This protein binds this small molecule.
Small molecule (SMILES): CC(=O)N[C@@H]1[C@@H](O)[C@H](O)[C@@H](CO)O[C@H]1O

Sequence of chain 3.A:
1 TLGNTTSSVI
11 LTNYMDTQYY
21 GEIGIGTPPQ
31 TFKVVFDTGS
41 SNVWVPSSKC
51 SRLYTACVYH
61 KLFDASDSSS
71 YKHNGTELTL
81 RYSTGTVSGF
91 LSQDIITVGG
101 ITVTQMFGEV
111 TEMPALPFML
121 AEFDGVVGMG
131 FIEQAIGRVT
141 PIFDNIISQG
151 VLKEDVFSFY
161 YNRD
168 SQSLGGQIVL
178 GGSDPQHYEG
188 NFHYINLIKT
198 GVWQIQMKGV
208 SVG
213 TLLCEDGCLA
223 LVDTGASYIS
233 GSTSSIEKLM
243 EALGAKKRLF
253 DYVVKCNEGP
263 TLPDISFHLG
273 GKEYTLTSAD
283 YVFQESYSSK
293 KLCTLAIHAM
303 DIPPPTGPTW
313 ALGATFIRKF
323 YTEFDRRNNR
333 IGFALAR

Binding-site contacts:
Ligand atom O7 contacts residue ASN74 of chain 3.A at 3.3 Å (h-bond).
Ligand atom C3 contacts residue ASN74 of chain 3.A at 3.8 Å.
Ligand atom C1 contacts residue ASN74 of chain 3.A at 1.4 Å.
Ligand atom C1 contacts residue THR76 of chain 3.A at 4.0 Å.
Ligand atom O5 contacts residue ASN74 of chain 3.A at 2.4 Å (h-bond).
Ligand atom C2 contacts residue ASN74 of chain 3.A at 2.4 Å.
Ligand atom C8 contacts residue ASN74 of chain 3.A at 3.1 Å.
Ligand atom N2 contacts residue ASN74 of chain 3.A at 2.9 Å (h-bond).
Ligand atom O5 contacts residue MET106 of chain 3.A at 4.1 Å.
Ligand atom C4 contacts residue ASN74 of chain 3.A at 4.2 Å.
Ligand atom C5 contacts residue ASN74 of chain 3.A at 3.7 Å.
Ligand atom C8 contacts residue HIS73 of chain 3.A at 4.4 Å.
Ligand atom O7 contacts residue HIS73 of chain 3.A at 3.9 Å.
Ligand atom C7 contacts residue ASN74 of chain 3.A at 3.3 Å.